This small molecule binds to this protein.
Small molecule (SMILES): Nc1nc2c(ncn2[C@@H]2O[C@H](CO[P](=O)(O)OP(=O)(O)O)[C@@H](O[P](=O)(O)OP(=O)(O)O)[C@H]2O)c(=O)[nH]1

Binding-site contacts:
Ligand atom PA contacts residue ASN568 of chain 1.B at 3.6 Å.
Ligand atom N2 contacts residue ASN568 of chain 1.B at 3.7 Å.
Ligand atom O3C contacts residue LYS417 of chain 1.D at 3.1 Å.
Ligand atom O1A contacts residue ARG585 of chain 1.B at 2.5 Å (salt-bridge).
Ligand atom O1D contacts residue GLY418 of chain 1.D at 3.6 Å.
Ligand atom O4' contacts residue LEU564 of chain 1.B at 3.6 Å.
Ligand atom O3D contacts residue GLY418 of chain 1.D at 2.3 Å (h-bond).
Ligand atom O3' contacts residue ARG206 of chain 1.D at 3.8 Å.
Ligand atom C6 contacts residue LEU564 of chain 1.B at 3.5 Å (hydrophobic).
Ligand atom PB contacts residue ARG206 of chain 1.D at 3.3 Å.
Ligand atom O3A contacts residue ARG565 of chain 1.B at 3.5 Å.
Ligand atom C8 contacts residue ARG558 of chain 1.B at 3.7 Å.
Ligand atom O2A contacts residue ARG565 of chain 1.B at 2.9 Å (salt-bridge).
Ligand atom PA contacts residue ARG565 of chain 1.B at 3.7 Å.
Ligand atom C5 contacts residue LEU564 of chain 1.B at 3.6 Å (hydrophobic).
Ligand atom O2C contacts residue LYS417 of chain 1.D at 3.5 Å.
Ligand atom PA contacts residue ARG585 of chain 1.B at 3.7 Å.
Ligand atom N7 contacts residue ARG558 of chain 1.B at 2.9 Å (salt-bridge).
Ligand atom O3B contacts residue ARG206 of chain 1.D at 2.4 Å (salt-bridge).
Ligand atom N1 contacts residue LEU564 of chain 1.B at 3.8 Å.
Ligand atom O1B contacts residue ARG206 of chain 1.D at 2.7 Å (salt-bridge).
Ligand atom C5 contacts residue ARG97 of chain 1.D at 3.8 Å.
Ligand atom N7 contacts residue ARG97 of chain 1.D at 3.5 Å (salt-bridge).
Ligand atom O2D contacts residue ARG206 of chain 1.D at 3.0 Å (salt-bridge).
Ligand atom O2B contacts residue ARG585 of chain 1.B at 2.6 Å (salt-bridge).
Ligand atom C5' contacts residue ASN568 of chain 1.B at 3.8 Å.
Ligand atom PD contacts residue GLY418 of chain 1.D at 3.7 Å.
Ligand atom PC contacts residue ARG206 of chain 1.D at 3.7 Å.
Ligand atom PC contacts residue LYS417 of chain 1.D at 3.5 Å.
Ligand atom O3C contacts residue ARG206 of chain 1.D at 3.6 Å (salt-bridge).
Ligand atom C8 contacts residue LEU562 of chain 1.B at 3.7 Å (hydrophobic).
Ligand atom O3D contacts residue LYS417 of chain 1.D at 3.4 Å.
Ligand atom O1C contacts residue LYS417 of chain 1.D at 3.7 Å.
Ligand atom O2C contacts residue ARG206 of chain 1.D at 3.0 Å (salt-bridge).
Ligand atom O2B contacts residue ARG565 of chain 1.B at 3.2 Å (salt-bridge).
Ligand atom C8 contacts residue ARG97 of chain 1.D at 3.5 Å.
Ligand atom O2A contacts residue LEU564 of chain 1.B at 3.6 Å.
Ligand atom O6 contacts residue ARG558 of chain 1.B at 2.9 Å (salt-bridge).
Ligand atom O2A contacts residue ASN568 of chain 1.B at 2.8 Å (h-bond).
Ligand atom O3A contacts residue ASN568 of chain 1.B at 3.3 Å (h-bond).

Sequence of chain 1.D:
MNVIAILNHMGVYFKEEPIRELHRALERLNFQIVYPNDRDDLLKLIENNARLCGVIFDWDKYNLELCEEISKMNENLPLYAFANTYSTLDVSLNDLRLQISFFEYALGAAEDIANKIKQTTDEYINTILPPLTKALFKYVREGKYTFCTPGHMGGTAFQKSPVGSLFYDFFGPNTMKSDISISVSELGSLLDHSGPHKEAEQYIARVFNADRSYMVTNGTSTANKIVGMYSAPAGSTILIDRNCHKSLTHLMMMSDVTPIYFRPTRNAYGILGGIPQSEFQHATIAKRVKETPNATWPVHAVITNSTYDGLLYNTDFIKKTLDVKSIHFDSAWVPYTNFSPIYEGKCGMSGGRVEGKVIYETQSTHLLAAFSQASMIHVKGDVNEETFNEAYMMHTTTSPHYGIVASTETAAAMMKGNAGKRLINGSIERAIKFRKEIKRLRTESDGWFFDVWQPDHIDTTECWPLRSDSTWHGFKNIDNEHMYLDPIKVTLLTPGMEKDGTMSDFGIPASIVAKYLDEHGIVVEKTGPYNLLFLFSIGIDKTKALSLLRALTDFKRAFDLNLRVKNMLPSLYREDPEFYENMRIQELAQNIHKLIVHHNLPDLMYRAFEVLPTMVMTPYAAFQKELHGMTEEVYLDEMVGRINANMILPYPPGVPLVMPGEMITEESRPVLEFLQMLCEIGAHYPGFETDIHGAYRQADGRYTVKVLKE

Sequence of chain 1.B:
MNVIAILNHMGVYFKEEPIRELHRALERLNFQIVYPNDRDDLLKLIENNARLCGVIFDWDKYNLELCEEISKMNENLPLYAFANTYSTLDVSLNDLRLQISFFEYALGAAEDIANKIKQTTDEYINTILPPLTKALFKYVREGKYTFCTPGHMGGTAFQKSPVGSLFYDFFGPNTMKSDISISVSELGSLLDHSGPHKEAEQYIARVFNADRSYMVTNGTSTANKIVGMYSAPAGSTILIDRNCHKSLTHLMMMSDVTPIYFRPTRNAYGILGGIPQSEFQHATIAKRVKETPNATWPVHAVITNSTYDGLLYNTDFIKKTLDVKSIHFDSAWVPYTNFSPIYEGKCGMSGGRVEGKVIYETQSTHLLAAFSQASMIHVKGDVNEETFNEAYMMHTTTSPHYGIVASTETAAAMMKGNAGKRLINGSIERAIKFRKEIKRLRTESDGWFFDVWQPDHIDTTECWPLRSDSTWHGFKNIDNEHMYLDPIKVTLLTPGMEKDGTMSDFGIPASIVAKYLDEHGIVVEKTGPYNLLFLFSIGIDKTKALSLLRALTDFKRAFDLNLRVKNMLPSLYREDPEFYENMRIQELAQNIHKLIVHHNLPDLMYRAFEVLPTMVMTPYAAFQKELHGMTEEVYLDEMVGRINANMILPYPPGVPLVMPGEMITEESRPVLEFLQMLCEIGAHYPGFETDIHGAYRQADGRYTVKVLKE